Binding-site contacts:
Ligand atom N2 contacts residue ASN100 of chain 1.D at 2.9 Å (h-bond).
Ligand atom C7 contacts residue ASN100 of chain 1.D at 3.2 Å.
Ligand atom C3 contacts residue ASN100 of chain 1.D at 3.8 Å.
Ligand atom C6 contacts residue SER102 of chain 1.D at 3.1 Å.
Ligand atom C8 contacts residue ASN100 of chain 1.D at 3.2 Å.
Ligand atom C4 contacts residue ASN100 of chain 1.D at 4.2 Å.
Ligand atom O6 contacts residue SER102 of chain 1.D at 2.7 Å (h-bond).
Ligand atom C2 contacts residue ASN100 of chain 1.D at 2.5 Å.
Ligand atom C5 contacts residue SER102 of chain 1.D at 3.2 Å.
Ligand atom C1 contacts residue SER102 of chain 1.D at 3.2 Å.
Ligand atom C5 contacts residue ASN100 of chain 1.D at 3.7 Å.
Ligand atom O5 contacts residue SER102 of chain 1.D at 3.0 Å.
Ligand atom O5 contacts residue ASN100 of chain 1.D at 2.4 Å (h-bond).
Ligand atom O5 contacts residue TRP103 of chain 1.D at 4.5 Å.
Ligand atom C1 contacts residue ASN100 of chain 1.D at 1.4 Å.
Ligand atom O7 contacts residue ASN100 of chain 1.D at 3.7 Å.

Sequence of chain 1.D:
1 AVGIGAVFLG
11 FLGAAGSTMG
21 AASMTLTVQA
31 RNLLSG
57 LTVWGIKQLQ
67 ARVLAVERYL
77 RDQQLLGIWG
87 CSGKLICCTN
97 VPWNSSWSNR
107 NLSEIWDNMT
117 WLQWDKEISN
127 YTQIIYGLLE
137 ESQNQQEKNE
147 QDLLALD

The small molecule below binds the protein below.
Small molecule (SMILES): CC(=O)N[C@@H]1[C@@H](O)[C@H](O)[C@@H](CO)O[C@H]1O